Binding-site contacts:
Ligand atom N2 contacts residue ASN42 of chain 1.C at 3.3 Å (h-bond).
Ligand atom C4 contacts residue ASN42 of chain 1.C at 3.8 Å.
Ligand atom C2 contacts residue ASN42 of chain 1.C at 2.5 Å.
Ligand atom C5 contacts residue ASN42 of chain 1.C at 3.0 Å.
Ligand atom C6 contacts residue ASN42 of chain 1.C at 2.8 Å.
Ligand atom C7 contacts residue SER45 of chain 1.C at 4.3 Å.
Ligand atom C6 contacts residue SER44 of chain 1.C at 3.8 Å.
Ligand atom C3 contacts residue ASN42 of chain 1.C at 3.7 Å.
Ligand atom O6 contacts residue SER44 of chain 1.C at 2.7 Å (h-bond).
Ligand atom N2 contacts residue SER45 of chain 1.C at 3.4 Å (h-bond).
Ligand atom O6 contacts residue ASN42 of chain 1.C at 2.5 Å (h-bond).
Ligand atom C1 contacts residue ASN42 of chain 1.C at 1.4 Å.
Ligand atom C7 contacts residue ASN42 of chain 1.C at 4.0 Å.
Ligand atom C8 contacts residue GLN49 of chain 1.C at 3.5 Å.
Ligand atom O5 contacts residue ASN42 of chain 1.C at 2.4 Å (h-bond).
Ligand atom C1 contacts residue SER45 of chain 1.C at 4.0 Å.
Ligand atom C2 contacts residue SER45 of chain 1.C at 3.9 Å.
Ligand atom O6 contacts residue SER45 of chain 1.C at 3.9 Å.
Ligand atom C8 contacts residue ASN42 of chain 1.C at 4.0 Å.
Ligand atom C8 contacts residue SER45 of chain 1.C at 4.2 Å.

Sequence of chain 1.C:
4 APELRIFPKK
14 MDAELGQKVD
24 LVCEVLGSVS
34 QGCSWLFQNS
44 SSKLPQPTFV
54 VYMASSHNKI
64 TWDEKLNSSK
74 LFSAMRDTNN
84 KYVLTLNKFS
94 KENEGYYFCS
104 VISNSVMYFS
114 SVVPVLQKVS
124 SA

The small molecule below binds the protein below.
Small molecule (SMILES): CC(=O)N[C@@H]1[C@@H](O)[C@H](O)[C@@H](CO)O[C@H]1O